The protein below binds the small molecule below.
Small molecule (SMILES): CC(C)[C@H](NC(=O)[C@H](CCCN=C(N)N)NC(=O)[C@@H](N)CCC(=O)O)C(=O)N[C@H](C=O)CCCCN

Sequence of chain 15.B:
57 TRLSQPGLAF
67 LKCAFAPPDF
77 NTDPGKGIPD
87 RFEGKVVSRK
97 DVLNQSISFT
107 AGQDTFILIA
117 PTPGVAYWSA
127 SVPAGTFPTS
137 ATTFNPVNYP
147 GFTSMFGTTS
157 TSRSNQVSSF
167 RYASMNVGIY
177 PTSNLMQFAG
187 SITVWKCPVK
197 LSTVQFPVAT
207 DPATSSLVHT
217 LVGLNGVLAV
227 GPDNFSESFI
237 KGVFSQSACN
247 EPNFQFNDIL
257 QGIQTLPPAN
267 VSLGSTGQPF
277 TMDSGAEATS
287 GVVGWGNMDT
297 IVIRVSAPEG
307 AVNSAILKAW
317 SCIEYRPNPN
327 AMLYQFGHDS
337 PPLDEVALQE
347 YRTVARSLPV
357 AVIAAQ

Binding-site contacts:
Ligand atom CG2 contacts residue PHE76 of chain 15.B at 3.8 Å (hydrophobic).